Binding-site contacts:
Ligand atom C2 contacts residue GLY113 of chain 2.A at 3.5 Å.
Ligand atom C3 contacts residue GLY114 of chain 2.A at 4.4 Å.
Ligand atom C3 contacts residue SBG196 of chain 2.A at 3.8 Å.
Ligand atom C2 contacts residue SBG196 of chain 2.A at 3.8 Å.
Ligand atom C7 contacts residue TRP80 of chain 2.A at 4.1 Å (hydrophobic).
Ligand atom C4 contacts residue GLU195 of chain 2.A at 4.0 Å.
Ligand atom N2 contacts residue TRP80 of chain 2.A at 4.0 Å.
Ligand atom C1 contacts residue GLY113 of chain 2.A at 4.2 Å.
Ligand atom C4 contacts residue HIS436 of chain 2.A at 4.0 Å.
Ligand atom C1 contacts residue SBG196 of chain 2.A at 4.0 Å.
Ligand atom C3 contacts residue GLU195 of chain 2.A at 3.1 Å.
Ligand atom C5 contacts residue TRP80 of chain 2.A at 3.9 Å (hydrophobic).
Ligand atom N2 contacts residue GLY437 of chain 2.A at 4.2 Å.
Ligand atom N1 contacts residue TRP80 of chain 2.A at 4.2 Å.
Ligand atom O1 contacts residue TYR438 of chain 2.A at 3.9 Å.
Ligand atom C4 contacts residue SBG196 of chain 2.A at 4.1 Å.
Ligand atom N1 contacts residue SBG196 of chain 2.A at 4.4 Å.
Ligand atom C3 contacts residue HIS436 of chain 2.A at 4.3 Å.
Ligand atom C4 contacts residue TRP80 of chain 2.A at 3.9 Å (hydrophobic).
Ligand atom C2 contacts residue GLU195 of chain 2.A at 4.0 Å.
Ligand atom C2 contacts residue GLY114 of chain 2.A at 3.3 Å.
Ligand atom C6 contacts residue TRP80 of chain 2.A at 3.5 Å (hydrophobic).
Ligand atom O1 contacts residue ALA326 of chain 2.A at 4.0 Å.
Ligand atom N2 contacts residue HIS436 of chain 2.A at 3.2 Å (h-bond).
Ligand atom O1 contacts residue GLY437 of chain 2.A at 4.4 Å.
Ligand atom C6 contacts residue HIS436 of chain 2.A at 4.3 Å.
Ligand atom C5 contacts residue HIS436 of chain 2.A at 4.3 Å.
Ligand atom C5 contacts residue SBG196 of chain 2.A at 4.4 Å.
Ligand atom C4 contacts residue GLY437 of chain 2.A at 4.4 Å.
Ligand atom C3 contacts residue TRP80 of chain 2.A at 4.2 Å (hydrophobic).
Ligand atom O1 contacts residue TRP80 of chain 2.A at 4.2 Å.
Ligand atom C1 contacts residue GLY114 of chain 2.A at 3.5 Å.
Ligand atom O1 contacts residue HIS436 of chain 2.A at 2.6 Å (h-bond).

A small-molecule ligand and the protein it binds are described below.
Small molecule (SMILES): CN1C=CC=C/C1=C/NO

Sequence of chain 2.A:
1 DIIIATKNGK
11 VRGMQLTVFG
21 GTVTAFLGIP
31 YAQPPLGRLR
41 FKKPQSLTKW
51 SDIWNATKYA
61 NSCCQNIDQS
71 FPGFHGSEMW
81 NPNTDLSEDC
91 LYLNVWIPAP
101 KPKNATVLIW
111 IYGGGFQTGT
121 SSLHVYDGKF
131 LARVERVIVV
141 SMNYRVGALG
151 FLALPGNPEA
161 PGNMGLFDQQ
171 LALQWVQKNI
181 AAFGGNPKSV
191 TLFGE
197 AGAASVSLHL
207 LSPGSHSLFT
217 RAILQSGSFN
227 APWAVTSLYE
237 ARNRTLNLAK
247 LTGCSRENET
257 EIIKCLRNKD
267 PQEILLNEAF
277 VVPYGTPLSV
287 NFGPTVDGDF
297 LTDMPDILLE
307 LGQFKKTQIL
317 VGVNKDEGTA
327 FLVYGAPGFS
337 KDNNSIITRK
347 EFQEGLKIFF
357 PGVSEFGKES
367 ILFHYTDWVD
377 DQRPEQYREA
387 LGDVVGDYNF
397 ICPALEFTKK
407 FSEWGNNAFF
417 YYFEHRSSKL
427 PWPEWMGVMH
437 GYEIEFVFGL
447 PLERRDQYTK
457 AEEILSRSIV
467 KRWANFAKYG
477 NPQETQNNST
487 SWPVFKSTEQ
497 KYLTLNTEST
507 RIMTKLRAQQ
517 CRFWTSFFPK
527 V